This protein binds this small molecule.
Small molecule (SMILES): C/C1=C/C(=O)O[C@@H]2C[C@@H](CC[C@H](C)/C=C\C=C\CC1)O[C@@](O)([C@@H]1CSC(=O)N1)C2

Binding-site contacts:
Ligand atom C17 contacts residue GLU203 of chain 1.B at 3.7 Å.
Ligand atom C15 contacts residue GLY11 of chain 1.B at 3.5 Å.
Ligand atom C20 contacts residue ARG179 of chain 1.B at 3.5 Å.
Ligand atom S1 contacts residue THR182 of chain 1.B at 3.6 Å.
Ligand atom O1 contacts residue ATP1 of chain 1.L at 3.0 Å (h-bond).
Ligand atom O1 contacts residue LEU12 of chain 1.B at 3.2 Å.
Ligand atom C8 contacts residue GLN55 of chain 1.B at 3.6 Å.
Ligand atom O3 contacts residue TYR65 of chain 1.B at 2.8 Å (h-bond).
Ligand atom C12 contacts residue PRO28 of chain 1.B at 3.7 Å (hydrophobic).
Ligand atom S1 contacts residue ARG206 of chain 1.B at 3.8 Å.
Ligand atom O4 contacts residue ARG206 of chain 1.B at 3.0 Å.
Ligand atom O5 contacts residue THR182 of chain 1.B at 3.2 Å (h-bond).
Ligand atom O5 contacts residue GLY178 of chain 1.B at 3.5 Å.
Ligand atom O5 contacts residue ATP1 of chain 1.L at 3.2 Å (h-bond).
Ligand atom C22 contacts residue GLN55 of chain 1.B at 3.5 Å.
Ligand atom C4 contacts residue ARG206 of chain 1.B at 3.4 Å.
Ligand atom C4 contacts residue GLU203 of chain 1.B at 3.0 Å.
Ligand atom C13 contacts residue GLU203 of chain 1.B at 3.7 Å.
Ligand atom C9 contacts residue GLN55 of chain 1.B at 3.7 Å.
Ligand atom O4 contacts residue GLU203 of chain 1.B at 2.5 Å (salt-bridge).
Ligand atom C11 contacts residue GLU203 of chain 1.B at 3.7 Å.
Ligand atom C16 contacts residue ATP1 of chain 1.L at 3.7 Å.
Ligand atom C22 contacts residue GLU203 of chain 1.B at 3.3 Å.
Ligand atom C21 contacts residue ARG206 of chain 1.B at 3.4 Å.
Ligand atom C7 contacts residue GLU203 of chain 1.B at 3.5 Å.
Ligand atom C14 contacts residue GLY11 of chain 1.B at 3.1 Å.
Ligand atom O5 contacts residue ASP153 of chain 1.B at 2.9 Å (salt-bridge).
Ligand atom O3 contacts residue GLU203 of chain 1.B at 3.7 Å.
Ligand atom C10 contacts residue GLU203 of chain 1.B at 3.1 Å.
Ligand atom C17 contacts residue TYR65 of chain 1.B at 3.7 Å (hydrophobic).
Ligand atom C20 contacts residue ASP153 of chain 1.B at 3.4 Å.
Ligand atom C3 contacts residue ARG206 of chain 1.B at 3.4 Å.
Ligand atom N1 contacts residue ASP153 of chain 1.B at 3.1 Å (salt-bridge).
Ligand atom C12 contacts residue TYR65 of chain 1.B at 3.8 Å (hydrophobic).
Ligand atom O5 contacts residue ARG179 of chain 1.B at 3.0 Å.
Ligand atom C14 contacts residue PRO28 of chain 1.B at 3.5 Å (hydrophobic).
Ligand atom C16 contacts residue ASP153 of chain 1.B at 3.5 Å.
Ligand atom C11 contacts residue TYR65 of chain 1.B at 3.7 Å (hydrophobic).
Ligand atom C18 contacts residue TYR65 of chain 1.B at 3.3 Å (hydrophobic).
Ligand atom C19 contacts residue GLU203 of chain 1.B at 3.6 Å.

Sequence of chain 1.B:
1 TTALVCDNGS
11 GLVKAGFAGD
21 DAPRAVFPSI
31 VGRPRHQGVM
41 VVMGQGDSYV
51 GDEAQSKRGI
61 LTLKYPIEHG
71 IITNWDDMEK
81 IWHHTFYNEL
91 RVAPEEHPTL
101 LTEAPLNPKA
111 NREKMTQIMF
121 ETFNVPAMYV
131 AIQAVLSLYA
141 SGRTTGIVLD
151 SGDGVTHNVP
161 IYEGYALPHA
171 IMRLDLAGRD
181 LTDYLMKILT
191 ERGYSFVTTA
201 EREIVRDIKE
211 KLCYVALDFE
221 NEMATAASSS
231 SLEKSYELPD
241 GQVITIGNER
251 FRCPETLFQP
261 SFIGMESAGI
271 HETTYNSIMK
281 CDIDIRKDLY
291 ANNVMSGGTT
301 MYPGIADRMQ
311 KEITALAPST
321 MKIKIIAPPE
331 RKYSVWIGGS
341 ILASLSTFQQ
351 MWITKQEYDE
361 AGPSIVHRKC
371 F